Binding-site contacts:
Ligand atom C5 contacts residue ASN253 of chain 1.D at 3.6 Å.
Ligand atom C4 contacts residue ASN253 of chain 1.D at 4.2 Å.
Ligand atom C1 contacts residue THR255 of chain 1.D at 3.2 Å.
Ligand atom C5 contacts residue THR255 of chain 1.D at 3.9 Å.
Ligand atom N2 contacts residue THR255 of chain 1.D at 4.3 Å.
Ligand atom O5 contacts residue THR255 of chain 1.D at 3.8 Å.
Ligand atom N2 contacts residue ASN253 of chain 1.D at 2.9 Å (h-bond).
Ligand atom C7 contacts residue ASN253 of chain 1.D at 3.8 Å.
Ligand atom O7 contacts residue ASN253 of chain 1.D at 4.2 Å.
Ligand atom C3 contacts residue THR255 of chain 1.D at 4.3 Å.
Ligand atom C8 contacts residue MET240 of chain 1.D at 3.9 Å (hydrophobic).
Ligand atom C2 contacts residue THR255 of chain 1.D at 4.2 Å.
Ligand atom C1 contacts residue ASN253 of chain 1.D at 1.4 Å.
Ligand atom C8 contacts residue THR239 of chain 1.D at 4.0 Å.
Ligand atom O5 contacts residue ASN253 of chain 1.D at 2.4 Å (h-bond).
Ligand atom C2 contacts residue ASN253 of chain 1.D at 2.5 Å.
Ligand atom C3 contacts residue ASN253 of chain 1.D at 3.8 Å.

Sequence of chain 1.D:
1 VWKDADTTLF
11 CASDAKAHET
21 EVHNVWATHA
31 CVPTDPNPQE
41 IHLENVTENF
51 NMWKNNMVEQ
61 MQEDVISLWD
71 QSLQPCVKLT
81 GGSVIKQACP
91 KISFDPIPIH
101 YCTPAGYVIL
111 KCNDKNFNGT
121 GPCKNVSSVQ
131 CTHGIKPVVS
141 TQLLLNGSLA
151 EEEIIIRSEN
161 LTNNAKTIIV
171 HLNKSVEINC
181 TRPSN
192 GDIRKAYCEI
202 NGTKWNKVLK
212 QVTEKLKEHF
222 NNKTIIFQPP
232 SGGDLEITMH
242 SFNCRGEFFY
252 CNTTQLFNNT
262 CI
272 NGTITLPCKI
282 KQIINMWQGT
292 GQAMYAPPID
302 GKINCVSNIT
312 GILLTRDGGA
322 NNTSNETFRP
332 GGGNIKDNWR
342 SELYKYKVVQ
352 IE

The protein below binds the small molecule below.
Small molecule (SMILES): CC(=O)N[C@@H]1[C@@H](O)[C@H](O)[C@@H](CO)O[C@H]1O